Binding-site contacts:
Ligand atom C3 contacts residue ASN280 of chain 17.E at 3.8 Å.
Ligand atom O7 contacts residue ASN280 of chain 17.E at 4.4 Å.
Ligand atom O5 contacts residue ASN280 of chain 17.E at 2.4 Å (h-bond).
Ligand atom C1 contacts residue ASN280 of chain 17.E at 1.4 Å.
Ligand atom C5 contacts residue ASN280 of chain 17.E at 3.7 Å.
Ligand atom C8 contacts residue ARG324 of chain 17.E at 4.2 Å.
Ligand atom C7 contacts residue ASN280 of chain 17.E at 3.9 Å.
Ligand atom C8 contacts residue GLY296 of chain 17.E at 4.4 Å.
Ligand atom C2 contacts residue ASN280 of chain 17.E at 2.5 Å.
Ligand atom C4 contacts residue ASN280 of chain 17.E at 4.2 Å.
Ligand atom N2 contacts residue ASN280 of chain 17.E at 2.9 Å (h-bond).

Sequence of chain 17.E:
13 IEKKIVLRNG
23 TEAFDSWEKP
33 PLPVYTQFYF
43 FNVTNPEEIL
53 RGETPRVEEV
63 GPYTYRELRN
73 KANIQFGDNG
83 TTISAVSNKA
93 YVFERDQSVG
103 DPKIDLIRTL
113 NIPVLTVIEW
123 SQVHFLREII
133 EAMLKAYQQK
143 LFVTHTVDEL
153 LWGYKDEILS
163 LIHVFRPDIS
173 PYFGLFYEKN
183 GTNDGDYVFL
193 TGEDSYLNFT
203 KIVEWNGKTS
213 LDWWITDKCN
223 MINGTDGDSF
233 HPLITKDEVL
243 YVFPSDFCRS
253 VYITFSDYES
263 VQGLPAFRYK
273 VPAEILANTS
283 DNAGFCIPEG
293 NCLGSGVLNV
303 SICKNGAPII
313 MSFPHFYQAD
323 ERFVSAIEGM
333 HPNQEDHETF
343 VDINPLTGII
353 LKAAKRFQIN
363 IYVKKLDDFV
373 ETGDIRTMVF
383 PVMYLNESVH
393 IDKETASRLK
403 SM

A protein and the small-molecule ligand that binds it are described below.
Small molecule (SMILES): CC(=O)N[C@H]1[C@H](O[C@H]2[C@H](O)[C@@H](NC(C)=O)CO[C@@H]2CO)O[C@H](CO)[C@@H](O)[C@@H]1O